This protein binds this small molecule.
Small molecule (SMILES): CC(=O)N[C@@H]1[C@@H](O)[C@H](O)[C@@H](CO)O[C@H]1O

Binding-site contacts:
Ligand atom C2 contacts residue ASN16 of chain 1.A at 2.5 Å.
Ligand atom C7 contacts residue ASN16 of chain 1.A at 3.5 Å.
Ligand atom C8 contacts residue ASN16 of chain 1.A at 3.9 Å.
Ligand atom O7 contacts residue ASN16 of chain 1.A at 3.4 Å (h-bond).
Ligand atom O5 contacts residue ASN16 of chain 1.A at 2.4 Å (h-bond).
Ligand atom C7 contacts residue ASN32 of chain 1.A at 4.5 Å.
Ligand atom C3 contacts residue ASN16 of chain 1.A at 3.8 Å.
Ligand atom C5 contacts residue ASN16 of chain 1.A at 3.8 Å.
Ligand atom N2 contacts residue ASN16 of chain 1.A at 3.1 Å (h-bond).
Ligand atom C4 contacts residue ASN16 of chain 1.A at 4.2 Å.
Ligand atom C8 contacts residue THR31 of chain 1.A at 3.6 Å.
Ligand atom C1 contacts residue ASN16 of chain 1.A at 1.5 Å.
Ligand atom C8 contacts residue ASN32 of chain 1.A at 3.4 Å.
Ligand atom C8 contacts residue THR18 of chain 1.A at 3.9 Å.

Sequence of chain 1.A:
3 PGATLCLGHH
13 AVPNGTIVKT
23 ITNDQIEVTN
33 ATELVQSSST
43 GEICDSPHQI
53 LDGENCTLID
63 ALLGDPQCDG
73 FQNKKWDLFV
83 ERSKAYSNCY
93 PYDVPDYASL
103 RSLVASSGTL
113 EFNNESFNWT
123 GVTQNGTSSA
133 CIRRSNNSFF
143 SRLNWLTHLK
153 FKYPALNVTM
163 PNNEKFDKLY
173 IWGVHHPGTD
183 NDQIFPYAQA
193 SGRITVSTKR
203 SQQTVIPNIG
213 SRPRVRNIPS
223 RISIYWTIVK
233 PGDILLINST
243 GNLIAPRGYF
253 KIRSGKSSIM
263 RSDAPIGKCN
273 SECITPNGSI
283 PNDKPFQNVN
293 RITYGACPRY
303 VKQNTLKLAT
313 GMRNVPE